Binding-site contacts:
Ligand atom N contacts residue TYR220 of chain 2.B at 3.7 Å.
Ligand atom O contacts residue ARG96 of chain 2.B at 2.8 Å (salt-bridge).
Ligand atom N contacts residue GLU193 of chain 2.B at 2.8 Å (salt-bridge).
Ligand atom C contacts residue SER142 of chain 2.B at 3.3 Å.
Ligand atom CA contacts residue TYR61 of chain 2.B at 4.1 Å (hydrophobic).
Ligand atom OXT contacts residue SER142 of chain 2.B at 4.0 Å.
Ligand atom OXT contacts residue LEU90 of chain 2.B at 3.6 Å.
Ligand atom N contacts residue PRO89 of chain 2.B at 2.8 Å (h-bond).
Ligand atom OE1 contacts residue LEU138 of chain 2.B at 4.2 Å.
Ligand atom N contacts residue TYR61 of chain 2.B at 4.0 Å.
Ligand atom C contacts residue ARG96 of chain 2.B at 3.5 Å.
Ligand atom C contacts residue TYR61 of chain 2.B at 3.7 Å (hydrophobic).
Ligand atom OE1 contacts residue GLY141 of chain 2.B at 3.7 Å.
Ligand atom N contacts residue THR91 of chain 2.B at 2.9 Å (h-bond).
Ligand atom OE2 contacts residue THR143 of chain 2.B at 2.6 Å (h-bond).
Ligand atom C contacts residue THR91 of chain 2.B at 3.6 Å.
Ligand atom CA contacts residue PRO89 of chain 2.B at 4.0 Å (hydrophobic).
Ligand atom CA contacts residue THR91 of chain 2.B at 3.4 Å.
Ligand atom CB contacts residue TYR61 of chain 2.B at 3.5 Å (hydrophobic).
Ligand atom OXT contacts residue THR91 of chain 2.B at 2.9 Å (h-bond).
Ligand atom CA contacts residue SER142 of chain 2.B at 3.3 Å.
Ligand atom CD contacts residue THR143 of chain 2.B at 3.2 Å.
Ligand atom CD contacts residue GLU193 of chain 2.B at 4.0 Å.
Ligand atom O contacts residue TYR61 of chain 2.B at 3.5 Å.
Ligand atom CB contacts residue GLU193 of chain 2.B at 4.0 Å.
Ligand atom CA contacts residue GLU193 of chain 2.B at 3.4 Å.
Ligand atom O contacts residue SER142 of chain 2.B at 2.9 Å (h-bond).
Ligand atom CB contacts residue LEU138 of chain 2.B at 4.0 Å (hydrophobic).
Ligand atom O contacts residue GLY141 of chain 2.B at 3.3 Å.
Ligand atom OXT contacts residue TYR61 of chain 2.B at 3.5 Å.
Ligand atom OE1 contacts residue SER142 of chain 2.B at 3.3 Å (h-bond).
Ligand atom OE2 contacts residue GLU193 of chain 2.B at 3.9 Å.
Ligand atom OXT contacts residue PRO89 of chain 2.B at 3.8 Å.
Ligand atom N contacts residue SER142 of chain 2.B at 4.1 Å.
Ligand atom OE1 contacts residue THR143 of chain 2.B at 3.1 Å (h-bond).
Ligand atom CG contacts residue TYR61 of chain 2.B at 4.3 Å (hydrophobic).
Ligand atom CG contacts residue LEU138 of chain 2.B at 3.8 Å (hydrophobic).
Ligand atom CD contacts residue LEU138 of chain 2.B at 4.1 Å (hydrophobic).
Ligand atom CG contacts residue GLU193 of chain 2.B at 3.5 Å.
Ligand atom OXT contacts residue ARG96 of chain 2.B at 2.8 Å (salt-bridge).

Sequence of chain 2.B:
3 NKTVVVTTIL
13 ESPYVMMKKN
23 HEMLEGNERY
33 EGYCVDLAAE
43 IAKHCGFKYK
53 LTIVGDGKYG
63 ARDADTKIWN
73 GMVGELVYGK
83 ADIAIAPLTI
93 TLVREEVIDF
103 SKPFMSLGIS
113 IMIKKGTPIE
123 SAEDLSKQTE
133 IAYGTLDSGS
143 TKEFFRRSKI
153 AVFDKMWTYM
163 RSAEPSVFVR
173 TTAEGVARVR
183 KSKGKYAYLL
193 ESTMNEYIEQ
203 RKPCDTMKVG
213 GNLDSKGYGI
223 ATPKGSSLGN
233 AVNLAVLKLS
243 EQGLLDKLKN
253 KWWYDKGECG

This small molecule binds to this protein.
Small molecule (SMILES): N[C@@H](CCC(=O)O)C(=O)O